Binding-site contacts:
Ligand atom C4 contacts residue ILE99 of chain 1.A at 4.2 Å (hydrophobic).
Ligand atom C5 contacts residue VAL40 of chain 1.A at 3.8 Å (hydrophobic).
Ligand atom C18 contacts residue TRP34 of chain 1.A at 3.8 Å (hydrophobic).
Ligand atom C contacts residue TYR92 of chain 1.A at 3.9 Å (hydrophobic).
Ligand atom O3 contacts residue LEU45 of chain 1.A at 4.0 Å.
Ligand atom C4 contacts residue VAL40 of chain 1.A at 3.8 Å (hydrophobic).
Ligand atom O1 contacts residue ILE99 of chain 1.A at 4.4 Å.
Ligand atom C7 contacts residue PRO35 of chain 1.A at 3.4 Å (hydrophobic).
Ligand atom O contacts residue ASN93 of chain 1.A at 3.2 Å (h-bond).
Ligand atom C3 contacts residue ASN93 of chain 1.A at 3.6 Å.
Ligand atom C6 contacts residue VAL40 of chain 1.A at 3.9 Å (hydrophobic).
Ligand atom C contacts residue LEU47 of chain 1.A at 4.0 Å (hydrophobic).
Ligand atom O2 contacts residue ILE99 of chain 1.A at 3.5 Å.
Ligand atom C7 contacts residue VAL40 of chain 1.A at 3.8 Å (hydrophobic).
Ligand atom C24 contacts residue TRP34 of chain 1.A at 4.4 Å (hydrophobic).
Ligand atom O1 contacts residue ASN93 of chain 1.A at 3.0 Å (h-bond).
Ligand atom C3 contacts residue ILE99 of chain 1.A at 4.0 Å (hydrophobic).
Ligand atom C5 contacts residue ILE99 of chain 1.A at 4.4 Å (hydrophobic).
Ligand atom O8 contacts residue TRP34 of chain 1.A at 3.9 Å.
Ligand atom O6 contacts residue TRP34 of chain 1.A at 3.8 Å.
Ligand atom O contacts residue ILE99 of chain 1.A at 4.0 Å.
Ligand atom O3 contacts residue LEU47 of chain 1.A at 4.2 Å.
Ligand atom C5 contacts residue PHE36 of chain 1.A at 3.6 Å (hydrophobic).
Ligand atom C27 contacts residue ASP98 of chain 1.A at 4.3 Å.
Ligand atom C2 contacts residue ASN93 of chain 1.A at 4.1 Å.
Ligand atom O6 contacts residue LEU45 of chain 1.A at 3.8 Å.
Ligand atom C5 contacts residue PRO35 of chain 1.A at 4.2 Å (hydrophobic).
Ligand atom C25 contacts residue LEU45 of chain 1.A at 3.9 Å (hydrophobic).
Ligand atom C28 contacts residue ASP98 of chain 1.A at 4.3 Å.
Ligand atom C24 contacts residue LEU45 of chain 1.A at 3.6 Å (hydrophobic).
Ligand atom C21 contacts residue ILE99 of chain 1.A at 4.1 Å (hydrophobic).
Ligand atom C contacts residue ASN93 of chain 1.A at 3.4 Å.
Ligand atom C7 contacts residue LEU45 of chain 1.A at 4.1 Å (hydrophobic).
Ligand atom C25 contacts residue TRP34 of chain 1.A at 4.2 Å (hydrophobic).
Ligand atom C8 contacts residue LEU45 of chain 1.A at 4.0 Å (hydrophobic).
Ligand atom O2 contacts residue ASN93 of chain 1.A at 2.6 Å (h-bond).
Ligand atom O1 contacts residue CYS89 of chain 1.A at 3.6 Å.
Ligand atom C1 contacts residue ASN93 of chain 1.A at 3.6 Å.
Ligand atom O8 contacts residue MET102 of chain 1.A at 3.5 Å (h-bond).
Ligand atom O5 contacts residue LEU45 of chain 1.A at 4.0 Å.

Sequence of chain 1.A:
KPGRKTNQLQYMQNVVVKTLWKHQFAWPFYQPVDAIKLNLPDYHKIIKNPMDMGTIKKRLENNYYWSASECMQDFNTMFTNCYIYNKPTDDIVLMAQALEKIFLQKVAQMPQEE

This small molecule binds to this protein.
Small molecule (SMILES): CC(=O)OC[C@]12CC[C@H]3[C@@H](C[C@H]4O[C@]45CCCC(=O)[C@]35C)[C@]1(O)CC[C@@]2(O)[C@@](C)(O)[C@@H]1CC(C)=C(C)C(=O)O1